The small molecule below binds the protein below.
Small molecule (SMILES): CC(=O)N[C@@H]1[C@@H](O)[C@H](O)[C@@H](CO)O[C@H]1O

Sequence of chain 1.E:
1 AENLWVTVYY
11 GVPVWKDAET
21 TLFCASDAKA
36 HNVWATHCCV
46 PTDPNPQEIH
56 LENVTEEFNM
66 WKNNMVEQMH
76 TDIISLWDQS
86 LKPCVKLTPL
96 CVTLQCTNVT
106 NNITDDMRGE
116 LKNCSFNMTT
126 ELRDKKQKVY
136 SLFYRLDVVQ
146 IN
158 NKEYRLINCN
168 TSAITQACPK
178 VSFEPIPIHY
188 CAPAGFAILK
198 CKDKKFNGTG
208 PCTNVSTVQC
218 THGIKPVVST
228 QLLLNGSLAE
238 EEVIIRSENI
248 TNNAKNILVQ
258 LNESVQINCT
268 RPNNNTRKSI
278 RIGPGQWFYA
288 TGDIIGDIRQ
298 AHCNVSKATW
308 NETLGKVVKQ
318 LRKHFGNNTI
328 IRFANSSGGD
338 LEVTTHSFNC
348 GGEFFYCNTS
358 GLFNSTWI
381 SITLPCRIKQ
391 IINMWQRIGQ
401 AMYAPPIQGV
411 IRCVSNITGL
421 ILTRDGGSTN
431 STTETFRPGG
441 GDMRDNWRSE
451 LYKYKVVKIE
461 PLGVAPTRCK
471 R

Binding-site contacts:
Ligand atom C7 contacts residue ARG412 of chain 1.E at 4.2 Å.
Ligand atom C7 contacts residue ASN301 of chain 1.E at 3.2 Å.
Ligand atom C2 contacts residue ASN301 of chain 1.E at 2.4 Å.
Ligand atom C8 contacts residue CYS266 of chain 1.E at 4.4 Å (hydrophobic).
Ligand atom C1 contacts residue HIS299 of chain 1.E at 4.4 Å.
Ligand atom C2 contacts residue HIS299 of chain 1.E at 3.9 Å.
Ligand atom C8 contacts residue ASN301 of chain 1.E at 4.2 Å.
Ligand atom C8 contacts residue ARG412 of chain 1.E at 4.2 Å.
Ligand atom O7 contacts residue ASN265 of chain 1.E at 4.5 Å.
Ligand atom C7 contacts residue ASN265 of chain 1.E at 4.4 Å.
Ligand atom C5 contacts residue ASN301 of chain 1.E at 3.7 Å.
Ligand atom C1 contacts residue ASN301 of chain 1.E at 1.5 Å.
Ligand atom C7 contacts residue HIS299 of chain 1.E at 3.9 Å.
Ligand atom C4 contacts residue ASN301 of chain 1.E at 4.2 Å.
Ligand atom O7 contacts residue ASN301 of chain 1.E at 3.4 Å (h-bond).
Ligand atom C8 contacts residue HIS299 of chain 1.E at 3.8 Å.
Ligand atom O7 contacts residue ARG412 of chain 1.E at 3.6 Å (salt-bridge).
Ligand atom N2 contacts residue ASN301 of chain 1.E at 2.8 Å (h-bond).
Ligand atom C3 contacts residue ASN301 of chain 1.E at 3.7 Å.
Ligand atom N2 contacts residue HIS299 of chain 1.E at 3.0 Å (h-bond).
Ligand atom C8 contacts residue ASN265 of chain 1.E at 3.4 Å.
Ligand atom C3 contacts residue HIS299 of chain 1.E at 3.8 Å.
Ligand atom C8 contacts residue THR267 of chain 1.E at 3.6 Å.
Ligand atom O3 contacts residue HIS299 of chain 1.E at 4.1 Å.
Ligand atom C1 contacts residue THR383 of chain 1.E at 3.9 Å.
Ligand atom O5 contacts residue ASN301 of chain 1.E at 2.4 Å (h-bond).
Ligand atom O5 contacts residue THR383 of chain 1.E at 4.1 Å.